Sequence of chain 1.B:
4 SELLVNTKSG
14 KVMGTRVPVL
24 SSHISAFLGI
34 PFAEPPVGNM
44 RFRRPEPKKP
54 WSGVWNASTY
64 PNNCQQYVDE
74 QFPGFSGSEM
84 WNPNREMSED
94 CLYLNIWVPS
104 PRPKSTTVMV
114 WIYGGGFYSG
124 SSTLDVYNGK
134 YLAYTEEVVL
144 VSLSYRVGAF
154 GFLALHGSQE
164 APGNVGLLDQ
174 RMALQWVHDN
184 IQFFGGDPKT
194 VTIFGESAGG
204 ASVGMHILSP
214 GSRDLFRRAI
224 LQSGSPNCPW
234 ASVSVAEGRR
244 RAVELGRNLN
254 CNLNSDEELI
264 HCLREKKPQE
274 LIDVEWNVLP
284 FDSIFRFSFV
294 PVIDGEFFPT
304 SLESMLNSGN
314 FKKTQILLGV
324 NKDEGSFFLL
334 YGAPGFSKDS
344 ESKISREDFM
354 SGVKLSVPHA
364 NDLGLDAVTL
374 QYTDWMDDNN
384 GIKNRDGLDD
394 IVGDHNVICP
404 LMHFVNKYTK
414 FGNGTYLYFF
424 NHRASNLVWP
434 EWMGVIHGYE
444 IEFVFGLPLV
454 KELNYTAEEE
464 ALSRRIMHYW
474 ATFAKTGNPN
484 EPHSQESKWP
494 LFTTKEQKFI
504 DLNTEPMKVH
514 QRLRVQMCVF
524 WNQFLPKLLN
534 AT

A protein and the small-molecule ligand that binds it are described below.
Small molecule (SMILES): CC(=O)N[C@@H]1[C@@H](O)[C@H](O)[C@@H](CO)O[C@H]1O

Binding-site contacts:
Ligand atom C5 contacts residue SER61 of chain 1.B at 3.9 Å.
Ligand atom C1 contacts residue ASN59 of chain 1.B at 1.5 Å.
Ligand atom O7 contacts residue ASN59 of chain 1.B at 3.4 Å (h-bond).
Ligand atom C8 contacts residue ASN59 of chain 1.B at 4.2 Å.
Ligand atom C7 contacts residue ASN59 of chain 1.B at 3.4 Å.
Ligand atom C2 contacts residue ASN59 of chain 1.B at 2.5 Å.
Ligand atom C6 contacts residue THR62 of chain 1.B at 3.9 Å.
Ligand atom C3 contacts residue ASN59 of chain 1.B at 3.8 Å.
Ligand atom O5 contacts residue ASN59 of chain 1.B at 2.4 Å (h-bond).
Ligand atom C5 contacts residue ASN59 of chain 1.B at 3.7 Å.
Ligand atom C1 contacts residue SER61 of chain 1.B at 3.3 Å.
Ligand atom C4 contacts residue ASN59 of chain 1.B at 4.3 Å.
Ligand atom N2 contacts residue ASN59 of chain 1.B at 2.9 Å (h-bond).
Ligand atom O5 contacts residue SER61 of chain 1.B at 3.6 Å (h-bond).